A protein and the small-molecule ligand that binds it are described below.
Small molecule (SMILES): O=C(O)/C=C/C(=O)O

Binding-site contacts:
Ligand atom O7 contacts residue ASN113 of chain 3.A at 2.9 Å (h-bond).
Ligand atom C5 contacts residue ASN113 of chain 3.A at 3.9 Å.
Ligand atom C contacts residue SER281 of chain 1.A at 3.3 Å.
Ligand atom O7 contacts residue LYS286 of chain 1.A at 3.8 Å.
Ligand atom C4 contacts residue ASN113 of chain 3.A at 3.5 Å.
Ligand atom O7 contacts residue THR158 of chain 4.A at 2.9 Å (h-bond).
Ligand atom O7 contacts residue GLN159 of chain 4.A at 3.9 Å.
Ligand atom C6 contacts residue LYS286 of chain 1.A at 3.6 Å.
Ligand atom O8 contacts residue ASN288 of chain 1.A at 2.8 Å (h-bond).
Ligand atom C6 contacts residue GLN159 of chain 4.A at 3.6 Å.
Ligand atom O contacts residue SER281 of chain 1.A at 2.7 Å (h-bond).
Ligand atom C6 contacts residue MET283 of chain 1.A at 3.4 Å (hydrophobic).
Ligand atom O contacts residue ILE282 of chain 1.A at 3.6 Å.
Ligand atom C contacts residue SER111 of chain 3.A at 3.3 Å.
Ligand atom O8 contacts residue LYS286 of chain 1.A at 2.5 Å (salt-bridge).
Ligand atom C contacts residue ASN113 of chain 3.A at 4.0 Å.
Ligand atom C6 contacts residue SER280 of chain 1.A at 4.0 Å.
Ligand atom O8 contacts residue GLN159 of chain 4.A at 3.5 Å (h-bond).
Ligand atom O7 contacts residue MET283 of chain 1.A at 3.6 Å.
Ligand atom C4 contacts residue SER280 of chain 1.A at 2.9 Å.
Ligand atom C4 contacts residue SER111 of chain 3.A at 3.5 Å.
Ligand atom OXT contacts residue SER281 of chain 1.A at 2.8 Å (h-bond).
Ligand atom C contacts residue ILE282 of chain 1.A at 4.1 Å (hydrophobic).
Ligand atom C4 contacts residue MET283 of chain 1.A at 4.1 Å (hydrophobic).
Ligand atom C6 contacts residue ASN113 of chain 3.A at 3.8 Å.
Ligand atom OXT contacts residue SER280 of chain 1.A at 3.4 Å.
Ligand atom C6 contacts residue THR158 of chain 4.A at 3.5 Å.
Ligand atom OXT contacts residue ARG112 of chain 3.A at 2.8 Å (salt-bridge).
Ligand atom O8 contacts residue THR158 of chain 4.A at 3.3 Å (h-bond).
Ligand atom O7 contacts residue TYR320 of chain 3.A at 4.0 Å.
Ligand atom C contacts residue ARG112 of chain 3.A at 3.8 Å.
Ligand atom C5 contacts residue ASN288 of chain 1.A at 3.9 Å.
Ligand atom O contacts residue SER280 of chain 1.A at 3.6 Å.
Ligand atom O contacts residue ARG112 of chain 3.A at 2.9 Å (salt-bridge).
Ligand atom C5 contacts residue SER280 of chain 1.A at 3.2 Å.
Ligand atom O8 contacts residue MET283 of chain 1.A at 3.4 Å.
Ligand atom O8 contacts residue SER280 of chain 1.A at 3.7 Å.
Ligand atom C contacts residue SER280 of chain 1.A at 3.1 Å.
Ligand atom O contacts residue SER111 of chain 3.A at 2.5 Å (h-bond).
Ligand atom C6 contacts residue ASN288 of chain 1.A at 3.6 Å.

Sequence of chain 1.A:
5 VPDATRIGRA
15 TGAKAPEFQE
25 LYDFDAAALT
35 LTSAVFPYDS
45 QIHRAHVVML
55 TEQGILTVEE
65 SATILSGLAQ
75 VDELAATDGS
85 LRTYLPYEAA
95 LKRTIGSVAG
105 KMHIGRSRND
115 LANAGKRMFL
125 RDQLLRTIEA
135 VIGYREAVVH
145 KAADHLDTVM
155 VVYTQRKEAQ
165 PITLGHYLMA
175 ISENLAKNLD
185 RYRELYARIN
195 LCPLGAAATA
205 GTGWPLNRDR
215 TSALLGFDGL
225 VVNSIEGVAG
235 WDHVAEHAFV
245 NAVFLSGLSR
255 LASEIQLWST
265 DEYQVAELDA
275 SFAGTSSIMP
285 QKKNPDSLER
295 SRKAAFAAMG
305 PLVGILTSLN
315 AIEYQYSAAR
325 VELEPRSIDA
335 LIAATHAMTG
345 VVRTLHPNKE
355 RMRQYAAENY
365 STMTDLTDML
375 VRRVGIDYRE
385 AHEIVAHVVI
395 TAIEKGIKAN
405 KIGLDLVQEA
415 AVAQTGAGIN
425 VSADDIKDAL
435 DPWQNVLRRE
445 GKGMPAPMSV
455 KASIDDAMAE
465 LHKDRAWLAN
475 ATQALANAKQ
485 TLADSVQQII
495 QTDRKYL

Sequence of chain 4.A:
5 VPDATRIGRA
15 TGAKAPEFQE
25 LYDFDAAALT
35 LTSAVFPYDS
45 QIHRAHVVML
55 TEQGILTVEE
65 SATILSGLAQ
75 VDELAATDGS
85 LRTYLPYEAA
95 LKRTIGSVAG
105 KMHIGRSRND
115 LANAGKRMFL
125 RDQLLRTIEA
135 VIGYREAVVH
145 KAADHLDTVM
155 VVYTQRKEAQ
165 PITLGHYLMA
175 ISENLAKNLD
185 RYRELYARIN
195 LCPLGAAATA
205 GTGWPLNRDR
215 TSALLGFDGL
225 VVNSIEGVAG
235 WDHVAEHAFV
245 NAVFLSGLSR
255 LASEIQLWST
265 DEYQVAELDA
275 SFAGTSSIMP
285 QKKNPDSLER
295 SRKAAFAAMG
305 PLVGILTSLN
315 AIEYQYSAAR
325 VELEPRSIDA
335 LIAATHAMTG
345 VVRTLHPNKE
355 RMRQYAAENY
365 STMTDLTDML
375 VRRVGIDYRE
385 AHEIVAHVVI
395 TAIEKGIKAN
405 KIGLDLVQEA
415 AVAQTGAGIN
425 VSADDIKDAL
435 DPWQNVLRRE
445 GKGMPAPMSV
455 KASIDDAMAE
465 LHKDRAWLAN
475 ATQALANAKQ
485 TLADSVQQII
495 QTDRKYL

Sequence of chain 3.A:
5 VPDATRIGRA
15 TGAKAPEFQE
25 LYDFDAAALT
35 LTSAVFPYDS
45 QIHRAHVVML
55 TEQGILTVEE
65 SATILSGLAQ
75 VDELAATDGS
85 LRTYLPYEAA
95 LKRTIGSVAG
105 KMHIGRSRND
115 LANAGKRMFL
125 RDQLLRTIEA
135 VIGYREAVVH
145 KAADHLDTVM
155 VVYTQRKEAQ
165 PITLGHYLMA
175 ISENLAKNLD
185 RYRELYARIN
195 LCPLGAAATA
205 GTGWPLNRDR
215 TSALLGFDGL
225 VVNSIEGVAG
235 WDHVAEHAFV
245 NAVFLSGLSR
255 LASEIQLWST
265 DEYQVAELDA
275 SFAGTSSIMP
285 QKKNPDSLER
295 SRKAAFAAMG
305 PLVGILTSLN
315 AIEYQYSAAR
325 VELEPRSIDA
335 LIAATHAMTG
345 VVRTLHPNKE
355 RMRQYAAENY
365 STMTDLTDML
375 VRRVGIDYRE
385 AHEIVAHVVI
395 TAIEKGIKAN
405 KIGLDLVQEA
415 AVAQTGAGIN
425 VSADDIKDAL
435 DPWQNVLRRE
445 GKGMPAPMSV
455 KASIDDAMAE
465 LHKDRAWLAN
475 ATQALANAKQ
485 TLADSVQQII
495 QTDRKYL